This protein binds this small molecule.
Small molecule (SMILES): C=C/C=C/CCO[C@@H]1O[C@H](CO)[C@H](O)[C@H](N)[C@H]1O[C@@H]1O[C@@H](C)[C@@H](O)[C@@H](O)[C@@H]1O

Sequence of chain 1.A:
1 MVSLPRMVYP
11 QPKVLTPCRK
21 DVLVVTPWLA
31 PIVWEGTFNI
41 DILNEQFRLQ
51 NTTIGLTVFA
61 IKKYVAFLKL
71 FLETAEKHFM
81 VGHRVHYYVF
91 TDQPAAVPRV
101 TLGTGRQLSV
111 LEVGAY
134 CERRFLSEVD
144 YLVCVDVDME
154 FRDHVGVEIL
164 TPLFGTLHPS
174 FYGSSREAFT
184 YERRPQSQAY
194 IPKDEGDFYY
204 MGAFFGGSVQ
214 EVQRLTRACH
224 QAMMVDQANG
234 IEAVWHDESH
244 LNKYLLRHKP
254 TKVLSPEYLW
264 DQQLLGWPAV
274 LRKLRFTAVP

Binding-site contacts:
Ligand atom O5 contacts residue UDP1 of chain 1.G at 3.9 Å.
Ligand atom O5 contacts residue HIS171 of chain 1.A at 3.0 Å.
Ligand atom O4 contacts residue GLU241 of chain 1.A at 2.7 Å (salt-bridge).
Ligand atom C4' contacts residue HIS171 of chain 1.A at 4.0 Å.
Ligand atom C2 contacts residue UDP1 of chain 1.G at 2.8 Å.
Ligand atom C5 contacts residue HIS171 of chain 1.A at 3.8 Å.
Ligand atom C1 contacts residue UDP1 of chain 1.G at 2.9 Å.
Ligand atom O6 contacts residue PHE174 of chain 1.A at 3.4 Å.
Ligand atom O3 contacts residue UDP1 of chain 1.G at 3.9 Å.
Ligand atom C5' contacts residue MET204 of chain 1.A at 3.7 Å (hydrophobic).
Ligand atom C1' contacts residue SER173 of chain 1.A at 4.0 Å.
Ligand atom C4 contacts residue GLU241 of chain 1.A at 3.5 Å.
Ligand atom O6 contacts residue TRP238 of chain 1.A at 3.5 Å (h-bond).
Ligand atom C1 contacts residue HIS171 of chain 1.A at 3.8 Å.
Ligand atom O2 contacts residue UDP1 of chain 1.G at 2.9 Å (h-bond).
Ligand atom C2' contacts residue SER173 of chain 1.A at 3.0 Å.
Ligand atom C6 contacts residue GLU241 of chain 1.A at 3.7 Å.
Ligand atom O6 contacts residue THR183 of chain 1.A at 2.9 Å (h-bond).
Ligand atom C4' contacts residue MET204 of chain 1.A at 3.9 Å (hydrophobic).
Ligand atom C6 contacts residue TRP238 of chain 1.A at 3.5 Å (hydrophobic).
Ligand atom O2 contacts residue UDP1 of chain 1.G at 3.9 Å.
Ligand atom C4' contacts residue PRO172 of chain 1.A at 3.7 Å (hydrophobic).
Ligand atom C6' contacts residue ASP264 of chain 1.A at 3.7 Å.
Ligand atom C3 contacts residue UDP1 of chain 1.G at 3.9 Å.
Ligand atom C6 contacts residue HIS171 of chain 1.A at 3.9 Å.
Ligand atom C6 contacts residue THR183 of chain 1.A at 3.4 Å.
Ligand atom C3 contacts residue UDP1 of chain 1.G at 3.8 Å.
Ligand atom C6' contacts residue TRP263 of chain 1.A at 3.8 Å (hydrophobic).
Ligand atom O1 contacts residue HIS171 of chain 1.A at 3.3 Å (h-bond).
Ligand atom C6 contacts residue ASP264 of chain 1.A at 3.7 Å.
Ligand atom N3 contacts residue UDP1 of chain 1.G at 2.6 Å (h-bond).
Ligand atom C4 contacts residue HIS171 of chain 1.A at 4.0 Å.
Ligand atom O4 contacts residue HIS171 of chain 1.A at 3.1 Å.
Ligand atom C3' contacts residue SER173 of chain 1.A at 4.0 Å.
Ligand atom C4 contacts residue TRP238 of chain 1.A at 3.6 Å (hydrophobic).
Ligand atom C5 contacts residue TRP238 of chain 1.A at 3.7 Å (hydrophobic).
Ligand atom C6' contacts residue PRO172 of chain 1.A at 3.5 Å (hydrophobic).
Ligand atom O1 contacts residue SER173 of chain 1.A at 4.0 Å.
Ligand atom O4 contacts residue UDP1 of chain 1.G at 3.4 Å (h-bond).
Ligand atom C3 contacts residue TRP238 of chain 1.A at 3.7 Å (hydrophobic).